Binding-site contacts:
Ligand atom C7 contacts residue ASN698 of chain 1.A at 3.3 Å.
Ligand atom N2 contacts residue ARG701 of chain 1.A at 4.4 Å.
Ligand atom O6 contacts residue ARG695 of chain 1.A at 4.0 Å.
Ligand atom C7 contacts residue ARG701 of chain 1.A at 3.6 Å.
Ligand atom C7 contacts residue ARG674 of chain 1.A at 4.3 Å.
Ligand atom C2 contacts residue ASN698 of chain 1.A at 2.5 Å.
Ligand atom C3 contacts residue ASN698 of chain 1.A at 3.9 Å.
Ligand atom O7 contacts residue ARG701 of chain 1.A at 2.8 Å (salt-bridge).
Ligand atom C8 contacts residue ARG701 of chain 1.A at 4.2 Å.
Ligand atom C5 contacts residue ARG695 of chain 1.A at 3.9 Å.
Ligand atom C4 contacts residue ASN698 of chain 1.A at 4.2 Å.
Ligand atom C1 contacts residue ARG674 of chain 1.A at 4.0 Å.
Ligand atom C1 contacts residue ARG695 of chain 1.A at 3.8 Å.
Ligand atom C5 contacts residue ASN698 of chain 1.A at 3.7 Å.
Ligand atom O5 contacts residue ARG695 of chain 1.A at 2.9 Å (salt-bridge).
Ligand atom C1 contacts residue ASN698 of chain 1.A at 1.5 Å.
Ligand atom C8 contacts residue ARG674 of chain 1.A at 3.6 Å.
Ligand atom N2 contacts residue ASN698 of chain 1.A at 3.0 Å (h-bond).
Ligand atom C8 contacts residue ASN698 of chain 1.A at 3.5 Å.
Ligand atom O5 contacts residue ASN698 of chain 1.A at 2.4 Å (h-bond).
Ligand atom C6 contacts residue ARG695 of chain 1.A at 3.8 Å.
Ligand atom O7 contacts residue ASN698 of chain 1.A at 3.3 Å (h-bond).
Ligand atom N2 contacts residue ARG674 of chain 1.A at 4.1 Å.

Sequence of chain 1.A:
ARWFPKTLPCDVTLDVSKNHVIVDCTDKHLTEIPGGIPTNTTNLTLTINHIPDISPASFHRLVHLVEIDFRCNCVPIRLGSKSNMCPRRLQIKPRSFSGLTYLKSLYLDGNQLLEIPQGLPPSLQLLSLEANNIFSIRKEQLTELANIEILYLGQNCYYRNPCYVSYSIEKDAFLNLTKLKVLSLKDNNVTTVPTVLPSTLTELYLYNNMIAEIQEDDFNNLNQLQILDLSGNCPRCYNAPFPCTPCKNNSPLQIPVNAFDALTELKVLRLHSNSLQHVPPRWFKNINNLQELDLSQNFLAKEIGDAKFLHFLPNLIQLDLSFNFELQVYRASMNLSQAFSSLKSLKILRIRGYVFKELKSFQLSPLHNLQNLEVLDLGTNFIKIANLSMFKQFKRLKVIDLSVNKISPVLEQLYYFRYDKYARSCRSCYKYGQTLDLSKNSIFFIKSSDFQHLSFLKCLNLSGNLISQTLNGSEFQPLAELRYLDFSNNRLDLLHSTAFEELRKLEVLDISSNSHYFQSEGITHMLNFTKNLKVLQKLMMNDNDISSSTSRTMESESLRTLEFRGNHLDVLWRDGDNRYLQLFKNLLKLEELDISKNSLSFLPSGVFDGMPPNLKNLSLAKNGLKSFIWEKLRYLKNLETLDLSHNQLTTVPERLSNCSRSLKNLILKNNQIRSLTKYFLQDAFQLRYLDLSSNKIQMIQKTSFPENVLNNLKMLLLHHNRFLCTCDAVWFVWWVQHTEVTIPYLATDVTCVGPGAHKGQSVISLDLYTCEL

A protein and the small-molecule ligand that binds it are described below.
Small molecule (SMILES): CC(=O)N[C@@H]1[C@@H](O)[C@H](O)[C@@H](CO)O[C@H]1O